The protein below binds the small molecule below.
Small molecule (SMILES): O=C1CN(c2cn[nH]c(=O)c2Cl)CCN1C1CCCCC1

Sequence of chain 1.A:
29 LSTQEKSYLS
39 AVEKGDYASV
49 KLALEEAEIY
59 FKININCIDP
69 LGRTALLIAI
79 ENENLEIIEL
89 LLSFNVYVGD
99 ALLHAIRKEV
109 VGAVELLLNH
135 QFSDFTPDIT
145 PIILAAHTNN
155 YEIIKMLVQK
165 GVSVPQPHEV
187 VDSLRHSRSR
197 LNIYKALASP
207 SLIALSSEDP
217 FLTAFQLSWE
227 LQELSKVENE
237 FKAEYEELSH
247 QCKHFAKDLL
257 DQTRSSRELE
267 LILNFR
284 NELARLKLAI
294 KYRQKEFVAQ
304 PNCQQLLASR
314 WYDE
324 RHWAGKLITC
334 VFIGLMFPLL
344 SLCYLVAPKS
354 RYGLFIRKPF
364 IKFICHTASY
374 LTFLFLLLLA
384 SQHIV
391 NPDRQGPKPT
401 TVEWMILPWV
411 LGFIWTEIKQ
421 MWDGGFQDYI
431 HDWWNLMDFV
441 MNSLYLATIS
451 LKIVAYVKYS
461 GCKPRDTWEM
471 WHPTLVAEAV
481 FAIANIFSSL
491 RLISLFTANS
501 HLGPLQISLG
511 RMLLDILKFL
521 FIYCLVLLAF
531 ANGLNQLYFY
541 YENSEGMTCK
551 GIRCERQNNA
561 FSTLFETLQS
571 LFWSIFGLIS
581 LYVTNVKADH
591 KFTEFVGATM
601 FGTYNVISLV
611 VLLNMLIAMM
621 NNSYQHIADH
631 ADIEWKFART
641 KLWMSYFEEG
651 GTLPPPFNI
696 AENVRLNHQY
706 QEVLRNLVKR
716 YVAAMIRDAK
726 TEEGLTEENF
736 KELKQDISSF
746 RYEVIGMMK

Binding-site contacts:
Ligand atom N10 contacts residue GLU417 of chain 1.A at 4.3 Å.
Ligand atom CL1 contacts residue TYR373 of chain 1.A at 3.2 Å.
Ligand atom C08 contacts residue ASN442 of chain 1.A at 4.1 Å.
Ligand atom O01 contacts residue ARG491 of chain 1.A at 3.4 Å (salt-bridge).
Ligand atom CL1 contacts residue SER488 of chain 1.A at 3.8 Å.
Ligand atom N09 contacts residue ASN442 of chain 1.A at 2.7 Å (h-bond).
Ligand atom C11 contacts residue PHE413 of chain 1.A at 4.0 Å (hydrophobic).
Ligand atom O12 contacts residue MET441 of chain 1.A at 2.8 Å (h-bond).
Ligand atom C18 contacts residue TYR646 of chain 1.A at 4.0 Å (hydrophobic).
Ligand atom N09 contacts residue ASP438 of chain 1.A at 4.1 Å.
Ligand atom C08 contacts residue PHE413 of chain 1.A at 4.1 Å (hydrophobic).
Ligand atom N10 contacts residue ASN442 of chain 1.A at 3.0 Å (h-bond).
Ligand atom C05 contacts residue ASP438 of chain 1.A at 4.2 Å.
Ligand atom C02 contacts residue ARG491 of chain 1.A at 3.5 Å.
Ligand atom C20 contacts residue LEU495 of chain 1.A at 4.1 Å (hydrophobic).
Ligand atom C08 contacts residue MET441 of chain 1.A at 3.0 Å (hydrophobic).
Ligand atom C14 contacts residue TYR373 of chain 1.A at 3.7 Å (hydrophobic).
Ligand atom N10 contacts residue PHE413 of chain 1.A at 3.9 Å.
Ligand atom CL1 contacts residue PHE413 of chain 1.A at 4.2 Å.
Ligand atom N09 contacts residue MET441 of chain 1.A at 3.3 Å.
Ligand atom C11 contacts residue ASP438 of chain 1.A at 3.7 Å.
Ligand atom C11 contacts residue ASN442 of chain 1.A at 4.2 Å.
Ligand atom N04 contacts residue PHE413 of chain 1.A at 4.2 Å.
Ligand atom C13 contacts residue TYR373 of chain 1.A at 3.9 Å (hydrophobic).
Ligand atom N10 contacts residue MET441 of chain 1.A at 4.3 Å.
Ligand atom C13 contacts residue PHE413 of chain 1.A at 3.8 Å (hydrophobic).
Ligand atom C18 contacts residue HIS369 of chain 1.A at 4.0 Å.
Ligand atom N15 contacts residue ARG491 of chain 1.A at 4.3 Å.
Ligand atom O12 contacts residue SER488 of chain 1.A at 3.6 Å (h-bond).
Ligand atom C18 contacts residue THR370 of chain 1.A at 4.0 Å.
Ligand atom C05 contacts residue PHE413 of chain 1.A at 4.1 Å (hydrophobic).
Ligand atom C14 contacts residue ARG491 of chain 1.A at 3.9 Å.
Ligand atom C03 contacts residue ARG491 of chain 1.A at 3.7 Å.
Ligand atom N10 contacts residue ASP438 of chain 1.A at 3.8 Å.
Ligand atom C03 contacts residue ASP438 of chain 1.A at 3.6 Å.
Ligand atom C06 contacts residue MET441 of chain 1.A at 3.8 Å (hydrophobic).
Ligand atom O12 contacts residue TYR445 of chain 1.A at 4.0 Å.
Ligand atom C19 contacts residue THR370 of chain 1.A at 3.7 Å.
Ligand atom C21 contacts residue SER494 of chain 1.A at 4.3 Å.
Ligand atom C06 contacts residue PHE413 of chain 1.A at 4.0 Å (hydrophobic).